Binding-site contacts:
Ligand atom C2 contacts residue VAL352 of chain 1.B at 3.9 Å (hydrophobic).
Ligand atom C6 contacts residue PHE81 of chain 1.B at 3.6 Å (hydrophobic).
Ligand atom C6 contacts residue GLN355 of chain 1.B at 3.3 Å.
Ligand atom C27 contacts residue PHE201 of chain 1.B at 3.9 Å (hydrophobic).
Ligand atom C18 contacts residue HEM1 of chain 1.G at 3.9 Å.
Ligand atom C27 contacts residue MET200 of chain 1.B at 3.7 Å (hydrophobic).
Ligand atom C26 contacts residue GLU282 of chain 1.B at 3.7 Å.
Ligand atom C11 contacts residue LEU459 of chain 1.B at 3.7 Å (hydrophobic).
Ligand atom C4 contacts residue PHE81 of chain 1.B at 4.0 Å (hydrophobic).
Ligand atom C4 contacts residue GLN355 of chain 1.B at 3.4 Å.
Ligand atom C27 contacts residue GLY286 of chain 1.B at 4.0 Å.
Ligand atom C7 contacts residue PHE81 of chain 1.B at 3.6 Å (hydrophobic).
Ligand atom C1 contacts residue ILE83 of chain 1.B at 4.1 Å (hydrophobic).
Ligand atom C25 contacts residue LEU100 of chain 1.B at 3.8 Å (hydrophobic).
Ligand atom C7 contacts residue ILE83 of chain 1.B at 4.0 Å (hydrophobic).
Ligand atom C12 contacts residue LEU459 of chain 1.B at 3.8 Å (hydrophobic).
Ligand atom C6 contacts residue ILE83 of chain 1.B at 3.9 Å (hydrophobic).
Ligand atom C21 contacts residue ILE460 of chain 1.B at 3.8 Å (hydrophobic).
Ligand atom C22 contacts residue HEM1 of chain 1.G at 4.0 Å.
Ligand atom C15 contacts residue LEU100 of chain 1.B at 4.1 Å (hydrophobic).
Ligand atom C11 contacts residue SER351 of chain 1.B at 3.9 Å.
Ligand atom C2 contacts residue PHE457 of chain 1.B at 3.9 Å (hydrophobic).
Ligand atom C5 contacts residue ILE83 of chain 1.B at 4.0 Å (hydrophobic).
Ligand atom C19 contacts residue SER351 of chain 1.B at 3.2 Å.
Ligand atom C19 contacts residue VAL352 of chain 1.B at 3.8 Å (hydrophobic).
Ligand atom C27 contacts residue ALA285 of chain 1.B at 3.8 Å (hydrophobic).
Ligand atom C19 contacts residue GLN355 of chain 1.B at 3.7 Å.
Ligand atom C26 contacts residue LEU100 of chain 1.B at 3.8 Å (hydrophobic).
Ligand atom C5 contacts residue GLN355 of chain 1.B at 3.3 Å.
Ligand atom C19 contacts residue THR353 of chain 1.B at 3.7 Å.
Ligand atom C18 contacts residue SER351 of chain 1.B at 3.3 Å.
Ligand atom C15 contacts residue ARG80 of chain 1.B at 3.9 Å.
Ligand atom C21 contacts residue THR290 of chain 1.B at 4.0 Å.
Ligand atom C7 contacts residue GLN355 of chain 1.B at 3.9 Å.
Ligand atom C24 contacts residue LEU100 of chain 1.B at 4.0 Å (hydrophobic).
Ligand atom C16 contacts residue LEU100 of chain 1.B at 3.7 Å (hydrophobic).
Ligand atom C4 contacts residue THR353 of chain 1.B at 3.9 Å.
Ligand atom C24 contacts residue GLY286 of chain 1.B at 4.0 Å.
Ligand atom C10 contacts residue GLN355 of chain 1.B at 4.1 Å.
Ligand atom C1 contacts residue LEU459 of chain 1.B at 3.9 Å (hydrophobic).

The protein below binds the small molecule below.
Small molecule (SMILES): CC(C)CCC[C@@H](C)[C@H]1CC[C@H]2[C@@H]3CC=C4C[C@@H](O)CC[C@]4(C)[C@H]3CC[C@]12C

Sequence of chain 1.B:
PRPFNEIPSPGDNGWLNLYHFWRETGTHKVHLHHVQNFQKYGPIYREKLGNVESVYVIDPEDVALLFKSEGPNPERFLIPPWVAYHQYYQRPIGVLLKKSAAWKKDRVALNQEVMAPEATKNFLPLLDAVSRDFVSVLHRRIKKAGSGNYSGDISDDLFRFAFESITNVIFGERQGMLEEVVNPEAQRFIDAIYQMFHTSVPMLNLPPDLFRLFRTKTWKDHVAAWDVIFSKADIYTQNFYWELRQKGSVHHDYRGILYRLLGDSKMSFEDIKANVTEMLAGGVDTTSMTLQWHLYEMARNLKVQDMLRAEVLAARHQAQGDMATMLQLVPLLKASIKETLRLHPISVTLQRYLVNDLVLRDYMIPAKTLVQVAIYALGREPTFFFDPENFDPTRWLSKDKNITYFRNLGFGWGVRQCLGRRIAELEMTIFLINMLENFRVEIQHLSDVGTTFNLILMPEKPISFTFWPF